This protein binds this small molecule.
Small molecule (SMILES): CC(C)[C@H](NC(=O)[C@H](COP(=O)(O)O)NC(=O)[C@H](CCCCN)NC(=O)[C@H](CCCN=C(N)N)NC(=O)[C@H](CCCN=C(N)N)NC(=O)[C@H](C)N)C(=O)O

Sequence of chain 2.A:
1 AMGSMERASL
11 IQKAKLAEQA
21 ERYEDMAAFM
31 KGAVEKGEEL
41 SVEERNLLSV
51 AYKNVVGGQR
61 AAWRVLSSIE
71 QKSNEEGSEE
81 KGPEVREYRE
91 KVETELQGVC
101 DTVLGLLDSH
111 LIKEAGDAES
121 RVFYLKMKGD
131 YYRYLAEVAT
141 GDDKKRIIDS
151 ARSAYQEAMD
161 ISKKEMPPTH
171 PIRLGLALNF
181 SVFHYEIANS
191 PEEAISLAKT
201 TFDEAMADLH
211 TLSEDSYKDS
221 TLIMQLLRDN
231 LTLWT

Binding-site contacts:
Ligand atom C contacts residue ASN179 of chain 2.A at 3.6 Å.
Ligand atom CZ contacts residue GLU186 of chain 2.A at 3.7 Å.
Ligand atom O contacts residue VAL182 of chain 2.A at 3.3 Å.
Ligand atom CZ contacts residue ARG64 of chain 2.A at 3.5 Å.
Ligand atom CZ contacts residue VAL182 of chain 2.A at 3.7 Å (hydrophobic).
Ligand atom O contacts residue LYS126 of chain 2.A at 2.8 Å (salt-bridge).
Ligand atom CB contacts residue ASN230 of chain 2.A at 3.7 Å.
Ligand atom O3P contacts residue ARG60 of chain 2.A at 3.0 Å (salt-bridge).
Ligand atom P contacts residue ARG60 of chain 2.A at 3.7 Å.
Ligand atom O contacts residue ASN179 of chain 2.A at 2.9 Å (h-bond).
Ligand atom NZ contacts residue ASP229 of chain 2.A at 2.8 Å (salt-bridge).
Ligand atom N contacts residue ASN230 of chain 2.A at 2.8 Å (h-bond).
Ligand atom NE contacts residue GLU186 of chain 2.A at 2.9 Å (salt-bridge).
Ligand atom N contacts residue ASN179 of chain 2.A at 2.9 Å (h-bond).
Ligand atom CB contacts residue ASN179 of chain 2.A at 3.3 Å.
Ligand atom OXT contacts residue LYS53 of chain 2.A at 3.6 Å.
Ligand atom O1P contacts residue ARG133 of chain 2.A at 2.8 Å (salt-bridge).
Ligand atom O2P contacts residue ARG60 of chain 2.A at 2.8 Å (salt-bridge).
Ligand atom NH2 contacts residue ARG60 of chain 2.A at 3.5 Å (salt-bridge).
Ligand atom CA contacts residue LEU233 of chain 2.A at 3.7 Å (hydrophobic).
Ligand atom O contacts residue LYS53 of chain 2.A at 3.4 Å (salt-bridge).
Ligand atom NH2 contacts residue VAL182 of chain 2.A at 3.5 Å.
Ligand atom CD contacts residue GLU186 of chain 2.A at 3.5 Å.
Ligand atom NH2 contacts residue ARG64 of chain 2.A at 3.4 Å (salt-bridge).
Ligand atom NH1 contacts residue ARG64 of chain 2.A at 3.6 Å (salt-bridge).
Ligand atom NE contacts residue ARG64 of chain 2.A at 3.6 Å (salt-bridge).
Ligand atom O1P contacts residue LYS53 of chain 2.A at 3.0 Å (salt-bridge).
Ligand atom CA contacts residue ASN179 of chain 2.A at 3.4 Å.
Ligand atom N contacts residue LEU233 of chain 2.A at 3.6 Å.
Ligand atom CG1 contacts residue GLY175 of chain 2.A at 3.4 Å.
Ligand atom CA contacts residue LEU178 of chain 2.A at 3.6 Å (hydrophobic).
Ligand atom O1P contacts residue TYR134 of chain 2.A at 2.6 Å (h-bond).
Ligand atom CB contacts residue ASN230 of chain 2.A at 3.6 Å.
Ligand atom O contacts residue ASN230 of chain 2.A at 3.0 Å (h-bond).
Ligand atom NH2 contacts residue GLU186 of chain 2.A at 3.0 Å (salt-bridge).
Ligand atom C contacts residue ASN230 of chain 2.A at 3.6 Å.
Ligand atom O contacts residue LEU178 of chain 2.A at 3.6 Å.
Ligand atom O3P contacts residue ARG133 of chain 2.A at 2.8 Å (salt-bridge).
Ligand atom C contacts residue LYS53 of chain 2.A at 3.4 Å.
Ligand atom CA contacts residue ASN230 of chain 2.A at 3.4 Å.